Binding-site contacts:
Ligand atom C7 contacts residue ILE55 of chain 4.A at 4.0 Å (hydrophobic).
Ligand atom C8 contacts residue ILE55 of chain 4.A at 3.4 Å (hydrophobic).
Ligand atom N2 contacts residue ILE55 of chain 4.A at 4.1 Å.
Ligand atom O4 contacts residue ARG14 of chain 4.A at 3.2 Å (salt-bridge).
Ligand atom C8 contacts residue ASN57 of chain 4.A at 4.4 Å.
Ligand atom C7 contacts residue ASN57 of chain 4.A at 4.1 Å.
Ligand atom C4 contacts residue ARG14 of chain 4.A at 4.2 Å.
Ligand atom C2 contacts residue ASN57 of chain 4.A at 2.7 Å.
Ligand atom C1 contacts residue ASN57 of chain 4.A at 1.4 Å.
Ligand atom O6 contacts residue ARG14 of chain 4.A at 4.2 Å.
Ligand atom C5 contacts residue ASN57 of chain 4.A at 3.5 Å.
Ligand atom C5 contacts residue ARG14 of chain 4.A at 4.0 Å.
Ligand atom C1 contacts residue ARG14 of chain 4.A at 4.5 Å.
Ligand atom C4 contacts residue ASN57 of chain 4.A at 4.3 Å.
Ligand atom O5 contacts residue ASN57 of chain 4.A at 2.4 Å (h-bond).
Ligand atom N2 contacts residue ASN57 of chain 4.A at 3.1 Å (h-bond).
Ligand atom C3 contacts residue ASN57 of chain 4.A at 3.9 Å.

Sequence of chain 4.A:
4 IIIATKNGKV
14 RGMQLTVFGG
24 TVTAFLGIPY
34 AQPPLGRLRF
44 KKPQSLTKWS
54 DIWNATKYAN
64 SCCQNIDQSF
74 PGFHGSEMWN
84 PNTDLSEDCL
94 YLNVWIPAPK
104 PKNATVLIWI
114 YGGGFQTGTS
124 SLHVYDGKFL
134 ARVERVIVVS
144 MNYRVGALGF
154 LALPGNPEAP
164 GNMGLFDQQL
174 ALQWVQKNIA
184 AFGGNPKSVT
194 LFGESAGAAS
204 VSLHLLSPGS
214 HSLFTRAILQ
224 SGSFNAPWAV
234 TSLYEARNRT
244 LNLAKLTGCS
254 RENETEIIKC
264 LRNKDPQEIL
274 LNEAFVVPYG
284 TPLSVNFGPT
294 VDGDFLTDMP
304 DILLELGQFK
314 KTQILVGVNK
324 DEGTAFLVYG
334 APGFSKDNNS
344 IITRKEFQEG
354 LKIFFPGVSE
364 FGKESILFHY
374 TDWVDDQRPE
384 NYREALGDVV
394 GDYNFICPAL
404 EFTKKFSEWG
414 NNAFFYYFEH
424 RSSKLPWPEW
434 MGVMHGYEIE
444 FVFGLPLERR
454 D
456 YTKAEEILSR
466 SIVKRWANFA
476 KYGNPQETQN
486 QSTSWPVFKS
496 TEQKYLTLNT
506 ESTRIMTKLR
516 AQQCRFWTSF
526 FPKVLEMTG

A small-molecule ligand and the protein it binds are described below.
Small molecule (SMILES): CC(=O)N[C@@H]1[C@@H](O)[C@H](O)[C@@H](CO)O[C@H]1O